The small molecule below binds the protein below.
Small molecule (SMILES): CC(=O)N[C@@H](Cc1ccc(O)cc1)C(=O)O

Sequence of chain 1.A:
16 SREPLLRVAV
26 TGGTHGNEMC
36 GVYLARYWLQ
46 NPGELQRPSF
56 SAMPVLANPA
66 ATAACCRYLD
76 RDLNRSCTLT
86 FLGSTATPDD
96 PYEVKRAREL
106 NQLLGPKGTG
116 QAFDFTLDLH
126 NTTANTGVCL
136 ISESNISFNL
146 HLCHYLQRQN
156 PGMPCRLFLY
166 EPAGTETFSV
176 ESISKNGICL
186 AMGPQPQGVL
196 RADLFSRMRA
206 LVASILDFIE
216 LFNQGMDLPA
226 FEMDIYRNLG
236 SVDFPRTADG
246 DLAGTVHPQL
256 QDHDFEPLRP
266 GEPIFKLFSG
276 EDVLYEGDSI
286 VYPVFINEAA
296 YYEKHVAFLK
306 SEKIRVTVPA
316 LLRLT

Binding-site contacts:
Ligand atom C10 contacts residue ASN79 of chain 1.A at 4.0 Å.
Ligand atom C13 contacts residue ASN79 of chain 1.A at 3.9 Å.
Ligand atom OXT contacts residue ASN79 of chain 1.A at 2.9 Å (h-bond).
Ligand atom OXT contacts residue ARG80 of chain 1.A at 2.9 Å (salt-bridge).
Ligand atom C9 contacts residue TYR296 of chain 1.A at 3.7 Å (hydrophobic).
Ligand atom C5 contacts residue ZN1 of chain 1.B at 3.9 Å.
Ligand atom C6 contacts residue TYR296 of chain 1.A at 3.4 Å (hydrophobic).
Ligand atom C5 contacts residue TYR296 of chain 1.A at 3.5 Å (hydrophobic).
Ligand atom O1 contacts residue HIS125 of chain 1.A at 4.0 Å.
Ligand atom O7 contacts residue ARG80 of chain 1.A at 2.8 Å (salt-bridge).
Ligand atom C15 contacts residue CYS184 of chain 1.A at 4.0 Å (hydrophobic).
Ligand atom O1 contacts residue ZN1 of chain 1.B at 2.3 Å.
Ligand atom C2 contacts residue ZN1 of chain 1.B at 3.0 Å.
Ligand atom C10 contacts residue ILE136 of chain 1.A at 3.9 Å (hydrophobic).
Ligand atom C3 contacts residue GLU293 of chain 1.A at 3.6 Å.
Ligand atom O16 contacts residue SER174 of chain 1.A at 3.7 Å.
Ligand atom OXT contacts residue ARG72 of chain 1.A at 3.8 Å.
Ligand atom C3 contacts residue ZN1 of chain 1.B at 3.9 Å.
Ligand atom N4 contacts residue ZN1 of chain 1.B at 3.8 Å.
Ligand atom C3 contacts residue GLU33 of chain 1.A at 3.9 Å.
Ligand atom C6 contacts residue ASN79 of chain 1.A at 3.9 Å.
Ligand atom C9 contacts residue ILE136 of chain 1.A at 3.6 Å (hydrophobic).
Ligand atom C6 contacts residue ARG72 of chain 1.A at 3.8 Å.
Ligand atom C15 contacts residue ASN79 of chain 1.A at 3.6 Å.
Ligand atom C2 contacts residue ARG72 of chain 1.A at 3.8 Å.
Ligand atom OXT contacts residue HIS30 of chain 1.A at 3.5 Å.
Ligand atom C6 contacts residue ARG80 of chain 1.A at 3.6 Å.
Ligand atom O1 contacts residue HIS30 of chain 1.A at 3.2 Å.
Ligand atom C2 contacts residue GLU33 of chain 1.A at 4.0 Å.
Ligand atom N4 contacts residue TYR296 of chain 1.A at 3.0 Å (h-bond).
Ligand atom C15 contacts residue ILE136 of chain 1.A at 3.9 Å (hydrophobic).
Ligand atom O16 contacts residue GLU138 of chain 1.A at 2.4 Å (salt-bridge).
Ligand atom C14 contacts residue ASN79 of chain 1.A at 3.6 Å.
Ligand atom C3 contacts residue ASN126 of chain 1.A at 3.8 Å.
Ligand atom O7 contacts residue TYR296 of chain 1.A at 2.6 Å (h-bond).
Ligand atom C2 contacts residue TYR296 of chain 1.A at 3.8 Å (hydrophobic).
Ligand atom C13 contacts residue GLU138 of chain 1.A at 3.5 Å.
Ligand atom O7 contacts residue ARG72 of chain 1.A at 3.7 Å.
Ligand atom O1 contacts residue GLU33 of chain 1.A at 3.4 Å (salt-bridge).
Ligand atom O1 contacts residue ARG72 of chain 1.A at 2.9 Å (salt-bridge).